Sequence of chain 1.D:
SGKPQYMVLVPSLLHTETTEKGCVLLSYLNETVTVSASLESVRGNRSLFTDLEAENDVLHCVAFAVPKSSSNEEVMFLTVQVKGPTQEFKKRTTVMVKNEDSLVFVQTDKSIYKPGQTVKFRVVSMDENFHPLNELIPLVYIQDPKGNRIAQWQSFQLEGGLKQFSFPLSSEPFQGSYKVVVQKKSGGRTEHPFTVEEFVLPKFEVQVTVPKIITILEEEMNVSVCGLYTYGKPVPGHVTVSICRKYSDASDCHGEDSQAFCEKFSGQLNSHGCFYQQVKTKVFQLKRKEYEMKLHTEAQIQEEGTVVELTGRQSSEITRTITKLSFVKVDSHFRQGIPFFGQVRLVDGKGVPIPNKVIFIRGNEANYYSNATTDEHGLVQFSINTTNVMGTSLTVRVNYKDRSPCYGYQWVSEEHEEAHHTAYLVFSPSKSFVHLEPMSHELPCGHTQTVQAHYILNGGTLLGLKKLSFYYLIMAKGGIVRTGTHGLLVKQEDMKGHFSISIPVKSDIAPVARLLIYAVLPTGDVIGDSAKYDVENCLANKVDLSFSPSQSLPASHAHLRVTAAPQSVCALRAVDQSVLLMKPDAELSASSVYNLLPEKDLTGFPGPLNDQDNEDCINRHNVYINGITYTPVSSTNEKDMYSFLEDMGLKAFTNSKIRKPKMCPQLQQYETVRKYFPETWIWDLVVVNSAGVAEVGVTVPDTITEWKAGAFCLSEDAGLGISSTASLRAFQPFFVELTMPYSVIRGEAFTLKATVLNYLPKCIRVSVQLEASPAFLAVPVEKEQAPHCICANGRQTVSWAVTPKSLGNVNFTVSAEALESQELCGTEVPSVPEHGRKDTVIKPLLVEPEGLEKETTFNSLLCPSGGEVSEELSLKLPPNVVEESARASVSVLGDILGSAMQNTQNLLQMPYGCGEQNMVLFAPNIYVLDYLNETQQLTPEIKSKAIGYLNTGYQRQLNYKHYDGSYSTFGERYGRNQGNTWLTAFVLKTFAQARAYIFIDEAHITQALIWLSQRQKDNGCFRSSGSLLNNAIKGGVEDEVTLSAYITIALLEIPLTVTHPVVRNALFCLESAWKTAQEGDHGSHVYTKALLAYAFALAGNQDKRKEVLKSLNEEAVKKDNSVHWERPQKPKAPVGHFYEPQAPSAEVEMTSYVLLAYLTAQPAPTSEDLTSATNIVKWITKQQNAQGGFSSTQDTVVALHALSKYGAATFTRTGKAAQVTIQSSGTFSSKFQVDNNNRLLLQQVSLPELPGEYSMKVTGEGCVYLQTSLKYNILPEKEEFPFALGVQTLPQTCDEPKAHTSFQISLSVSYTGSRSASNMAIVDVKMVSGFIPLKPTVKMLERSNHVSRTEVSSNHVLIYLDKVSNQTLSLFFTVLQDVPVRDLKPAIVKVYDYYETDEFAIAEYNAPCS

This protein binds this small molecule.
Small molecule (SMILES): CC(=O)N[C@@H]1[C@@H](O)[C@H](O)[C@@H](CO)O[C@H]1O

Binding-site contacts:
Ligand atom C3 contacts residue ASN1424 of chain 1.D at 3.6 Å.
Ligand atom N2 contacts residue SER1423 of chain 1.D at 3.6 Å.
Ligand atom C4 contacts residue ASN1424 of chain 1.D at 4.0 Å.
Ligand atom O5 contacts residue GLN1425 of chain 1.D at 3.4 Å (h-bond).
Ligand atom O7 contacts residue SER1423 of chain 1.D at 4.0 Å.
Ligand atom C1 contacts residue ASN1424 of chain 1.D at 1.2 Å.
Ligand atom C1 contacts residue GLN1425 of chain 1.D at 4.0 Å.
Ligand atom C2 contacts residue ASN1424 of chain 1.D at 2.3 Å.
Ligand atom C5 contacts residue ASN1424 of chain 1.D at 3.4 Å.
Ligand atom C7 contacts residue VAL1422 of chain 1.D at 4.2 Å (hydrophobic).
Ligand atom C7 contacts residue SER1423 of chain 1.D at 3.8 Å.
Ligand atom N2 contacts residue ASN1424 of chain 1.D at 2.9 Å (h-bond).
Ligand atom C8 contacts residue VAL1422 of chain 1.D at 4.0 Å (hydrophobic).
Ligand atom O7 contacts residue ASN1424 of chain 1.D at 3.1 Å (h-bond).
Ligand atom O5 contacts residue ASN1424 of chain 1.D at 2.1 Å (h-bond).
Ligand atom C7 contacts residue ASN1424 of chain 1.D at 3.5 Å.